The protein below binds the small molecule below.
Small molecule (SMILES): Nc1ncnc2c1ncn2[C@@H]1O[C@H]([C@@H]2O[C@@H]3[C@H](O[P](=O)(O)O2)[C@@H](CO[P](=O)(O)O[C@H]2[C@@H](O)[C@H](n4cnc5c(N)ncnc54)O[C@@H]2COP(=O)=O)O[C@H]3n2ccc(=O)[nH]c2=O)[C@@H](O[P](=O)(O)OC[C@H]2O[C@@H](n3ccc(=O)[nH]c3=O)[C@H](O)[C@@H]2O)[C@H]1O

Binding-site contacts:
Ligand atom C1' contacts residue GLU140 of chain 6.F at 2.7 Å.
Ligand atom N9 contacts residue GLU140 of chain 6.F at 4.1 Å.
Ligand atom C8 contacts residue LYS143 of chain 6.F at 2.7 Å.
Ligand atom C2' contacts residue LYS143 of chain 6.F at 3.7 Å.
Ligand atom C1' contacts residue TRP47 of chain 6.F at 3.7 Å (hydrophobic).
Ligand atom C1' contacts residue LYS143 of chain 6.F at 3.2 Å.
Ligand atom N6 contacts residue TRP47 of chain 6.F at 4.2 Å.
Ligand atom C2 contacts residue TRP47 of chain 6.F at 3.4 Å (hydrophobic).
Ligand atom N1 contacts residue TRP47 of chain 6.F at 3.7 Å.
Ligand atom C3' contacts residue GLU140 of chain 6.F at 3.8 Å.
Ligand atom O2' contacts residue GLU140 of chain 6.F at 2.3 Å (salt-bridge).
Ligand atom C5' contacts residue ARG90 of chain 6.F at 4.3 Å.
Ligand atom C5 contacts residue TRP47 of chain 6.F at 3.8 Å (hydrophobic).
Ligand atom O4' contacts residue GLU140 of chain 6.F at 3.0 Å (salt-bridge).
Ligand atom O4' contacts residue LYS143 of chain 6.F at 4.2 Å.
Ligand atom C4' contacts residue GLU140 of chain 6.F at 3.4 Å.
Ligand atom O4' contacts residue LYS143 of chain 6.F at 4.4 Å.
Ligand atom N9 contacts residue TRP47 of chain 6.F at 3.3 Å.
Ligand atom C2' contacts residue GLU140 of chain 6.F at 3.0 Å.
Ligand atom C6 contacts residue TRP47 of chain 6.F at 3.7 Å (hydrophobic).
Ligand atom N3 contacts residue TRP47 of chain 6.F at 3.4 Å.
Ligand atom N9 contacts residue LYS143 of chain 6.F at 3.2 Å (salt-bridge).
Ligand atom O3' contacts residue GLU140 of chain 6.F at 4.4 Å.
Ligand atom N7 contacts residue TRP47 of chain 6.F at 3.6 Å.
Ligand atom C4 contacts residue TRP47 of chain 6.F at 3.3 Å (hydrophobic).
Ligand atom O2' contacts residue LYS143 of chain 6.F at 3.8 Å.
Ligand atom C8 contacts residue TRP47 of chain 6.F at 3.6 Å (hydrophobic).
Ligand atom N7 contacts residue LYS143 of chain 6.F at 3.8 Å.
Ligand atom O4' contacts residue TRP47 of chain 6.F at 3.4 Å.

Sequence of chain 6.F:
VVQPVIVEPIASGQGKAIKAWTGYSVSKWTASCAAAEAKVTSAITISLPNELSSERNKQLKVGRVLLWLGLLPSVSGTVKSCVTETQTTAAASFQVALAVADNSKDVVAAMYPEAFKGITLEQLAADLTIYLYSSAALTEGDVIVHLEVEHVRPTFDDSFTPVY